Sequence of chain 2.B:
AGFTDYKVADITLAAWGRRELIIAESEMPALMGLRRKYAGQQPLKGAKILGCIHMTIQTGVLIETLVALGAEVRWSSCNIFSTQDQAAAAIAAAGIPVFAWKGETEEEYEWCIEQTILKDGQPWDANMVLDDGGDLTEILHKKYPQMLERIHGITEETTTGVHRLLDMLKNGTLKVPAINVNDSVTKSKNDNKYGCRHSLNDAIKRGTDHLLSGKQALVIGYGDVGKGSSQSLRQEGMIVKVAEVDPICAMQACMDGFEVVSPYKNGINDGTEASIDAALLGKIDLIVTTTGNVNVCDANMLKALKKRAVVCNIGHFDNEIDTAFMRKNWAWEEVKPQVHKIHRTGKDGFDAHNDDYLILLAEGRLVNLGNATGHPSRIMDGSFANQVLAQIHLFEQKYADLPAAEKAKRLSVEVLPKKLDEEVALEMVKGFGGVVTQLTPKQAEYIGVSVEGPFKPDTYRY

Binding-site contacts:
Ligand atom C9 contacts residue HIS403 of chain 2.B at 3.5 Å.
Ligand atom C6 contacts residue PRO427 of chain 2.B at 4.0 Å (hydrophobic).
Ligand atom C2 contacts residue LEU430 of chain 2.B at 3.8 Å (hydrophobic).
Ligand atom C7 contacts residue PRO427 of chain 2.B at 3.9 Å (hydrophobic).
Ligand atom C5 contacts residue PRO427 of chain 2.B at 3.8 Å (hydrophobic).
Ligand atom C7 contacts residue HIS403 of chain 2.B at 3.4 Å.
Ligand atom N contacts residue HIS403 of chain 2.B at 4.4 Å.
Ligand atom C7 contacts residue LEU430 of chain 2.B at 4.0 Å (hydrophobic).
Ligand atom C8 contacts residue PRO427 of chain 2.B at 3.7 Å (hydrophobic).
Ligand atom F contacts residue VAL425 of chain 2.B at 3.9 Å.
Ligand atom C8 contacts residue HIS403 of chain 2.B at 3.3 Å.
Ligand atom C6 contacts residue LEU426 of chain 2.B at 4.4 Å (hydrophobic).
Ligand atom N contacts residue PRO427 of chain 2.B at 4.0 Å.
Ligand atom C2 contacts residue TYR48 of chain 2.B at 3.8 Å (hydrophobic).
Ligand atom O contacts residue HIS403 of chain 2.B at 4.3 Å.
Ligand atom C contacts residue LEU399 of chain 2.B at 3.0 Å (hydrophobic).
Ligand atom C1 contacts residue ILE402 of chain 2.B at 4.3 Å (hydrophobic).
Ligand atom C2 contacts residue LEU399 of chain 2.B at 4.2 Å (hydrophobic).
Ligand atom C7 contacts residue LEU426 of chain 2.B at 3.3 Å (hydrophobic).
Ligand atom C contacts residue LEU430 of chain 2.B at 3.9 Å (hydrophobic).
Ligand atom C10 contacts residue HIS403 of chain 2.B at 3.5 Å.
Ligand atom C6 contacts residue HIS403 of chain 2.B at 3.5 Å.
Ligand atom C contacts residue HIS403 of chain 2.B at 4.3 Å.
Ligand atom C7 contacts residue LEU399 of chain 2.B at 4.4 Å (hydrophobic).
Ligand atom C10 contacts residue PRO427 of chain 2.B at 3.6 Å (hydrophobic).
Ligand atom C8 contacts residue ILE189 of chain 2.B at 4.2 Å (hydrophobic).
Ligand atom O contacts residue TYR48 of chain 2.B at 4.4 Å.
Ligand atom C1 contacts residue TYR48 of chain 2.B at 3.3 Å (hydrophobic).
Ligand atom C1 contacts residue LEU399 of chain 2.B at 4.3 Å (hydrophobic).
Ligand atom O contacts residue ILE402 of chain 2.B at 3.6 Å.
Ligand atom C8 contacts residue LEU426 of chain 2.B at 3.3 Å (hydrophobic).
Ligand atom C9 contacts residue PRO427 of chain 2.B at 3.5 Å (hydrophobic).
Ligand atom C3 contacts residue LEU430 of chain 2.B at 4.3 Å (hydrophobic).
Ligand atom C6 contacts residue LEU430 of chain 2.B at 3.5 Å (hydrophobic).
Ligand atom F contacts residue HIS403 of chain 2.B at 3.6 Å.
Ligand atom F contacts residue PRO427 of chain 2.B at 4.0 Å.
Ligand atom O contacts residue LEU399 of chain 2.B at 3.8 Å.
Ligand atom O1 contacts residue LEU430 of chain 2.B at 4.1 Å.
Ligand atom C5 contacts residue LEU430 of chain 2.B at 4.2 Å (hydrophobic).
Ligand atom C5 contacts residue HIS403 of chain 2.B at 3.6 Å.

A small-molecule ligand and the protein it binds are described below.
Small molecule (SMILES): COCCOCC(=O)Nc1cccc(F)c1